This small molecule binds to this protein.
Small molecule (SMILES): CNC(=O)N1N=C(c2ccc(N)c(Br)c2)c2cc3c(cc2C[C@H]1C)OCO3

Sequence of chain 1.C:
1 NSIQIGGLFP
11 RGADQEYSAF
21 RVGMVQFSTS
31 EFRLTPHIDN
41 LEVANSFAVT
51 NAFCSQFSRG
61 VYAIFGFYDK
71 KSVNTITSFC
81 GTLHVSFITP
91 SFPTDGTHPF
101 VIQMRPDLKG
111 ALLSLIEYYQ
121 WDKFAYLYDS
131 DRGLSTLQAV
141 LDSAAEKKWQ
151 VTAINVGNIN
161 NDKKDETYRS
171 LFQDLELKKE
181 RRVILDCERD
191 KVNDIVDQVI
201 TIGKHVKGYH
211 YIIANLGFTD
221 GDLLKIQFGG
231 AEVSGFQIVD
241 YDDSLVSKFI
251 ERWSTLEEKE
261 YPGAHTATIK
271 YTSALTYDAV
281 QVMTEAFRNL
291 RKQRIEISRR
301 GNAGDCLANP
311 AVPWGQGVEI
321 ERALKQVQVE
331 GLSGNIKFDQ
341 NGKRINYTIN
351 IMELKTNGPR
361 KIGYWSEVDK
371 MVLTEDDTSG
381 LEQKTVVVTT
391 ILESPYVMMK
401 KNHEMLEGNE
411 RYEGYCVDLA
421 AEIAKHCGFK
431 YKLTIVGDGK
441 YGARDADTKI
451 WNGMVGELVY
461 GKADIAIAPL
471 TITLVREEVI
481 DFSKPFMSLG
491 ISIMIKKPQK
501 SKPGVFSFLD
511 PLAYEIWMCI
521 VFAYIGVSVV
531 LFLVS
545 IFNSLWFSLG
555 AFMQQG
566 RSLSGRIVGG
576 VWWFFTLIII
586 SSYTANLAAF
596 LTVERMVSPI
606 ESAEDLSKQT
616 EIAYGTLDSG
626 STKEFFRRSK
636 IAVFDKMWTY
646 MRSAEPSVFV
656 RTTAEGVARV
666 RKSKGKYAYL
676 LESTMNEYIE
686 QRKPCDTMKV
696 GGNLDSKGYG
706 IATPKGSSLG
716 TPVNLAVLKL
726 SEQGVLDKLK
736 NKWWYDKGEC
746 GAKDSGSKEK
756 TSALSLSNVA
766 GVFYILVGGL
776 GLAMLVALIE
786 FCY

Binding-site contacts:
Ligand atom CAV contacts residue ASN763 of chain 1.C at 3.7 Å.
Ligand atom NBA contacts residue TYR588 of chain 1.C at 3.5 Å (h-bond).
Ligand atom CAO contacts residue PRO511 of chain 1.C at 4.1 Å (hydrophobic).
Ligand atom OAG contacts residue ASP510 of chain 1.C at 4.1 Å.
Ligand atom NAI contacts residue SER760 of chain 1.C at 3.8 Å.
Ligand atom OAQ contacts residue LEU592 of chain 1.C at 4.0 Å.
Ligand atom CAY contacts residue ASN763 of chain 1.C at 3.7 Å.
Ligand atom BR1 contacts residue LEU759 of chain 1.C at 4.1 Å.
Ligand atom BR1 contacts residue SER587 of chain 1.B at 3.2 Å.
Ligand atom CAF contacts residue ASP510 of chain 1.C at 4.1 Å.
Ligand atom CAU contacts residue ASN763 of chain 1.C at 3.4 Å.
Ligand atom OAG contacts residue PHE595 of chain 1.C at 3.2 Å.
Ligand atom CAR contacts residue PHE595 of chain 1.C at 3.2 Å (hydrophobic).
Ligand atom CAP contacts residue PRO511 of chain 1.C at 4.0 Å (hydrophobic).
Ligand atom CAX contacts residue ASN763 of chain 1.C at 3.3 Å.
Ligand atom NAI contacts residue ASN763 of chain 1.C at 3.3 Å.
Ligand atom CAR contacts residue PRO511 of chain 1.C at 3.4 Å (hydrophobic).
Ligand atom CAA contacts residue SER507 of chain 1.C at 3.5 Å.
Ligand atom CAT contacts residue SER507 of chain 1.C at 3.5 Å.
Ligand atom CAP contacts residue ASP510 of chain 1.C at 3.9 Å.
Ligand atom CAT contacts residue ASN763 of chain 1.C at 3.0 Å.
Ligand atom CAT contacts residue PHE508 of chain 1.C at 4.1 Å (hydrophobic).
Ligand atom CAH contacts residue ASN763 of chain 1.C at 4.0 Å.
Ligand atom NBA contacts residue ILE583 of chain 1.B at 3.8 Å.
Ligand atom NBA contacts residue ASN763 of chain 1.C at 4.2 Å.
Ligand atom NBA contacts residue SER587 of chain 1.B at 3.3 Å (h-bond).
Ligand atom NAL contacts residue ASN763 of chain 1.C at 3.3 Å (h-bond).
Ligand atom OAQ contacts residue PHE595 of chain 1.C at 3.9 Å.
Ligand atom CAH contacts residue SER762 of chain 1.C at 4.0 Å.
Ligand atom CAW contacts residue PHE508 of chain 1.C at 3.6 Å (hydrophobic).
Ligand atom CAO contacts residue LEU592 of chain 1.C at 3.9 Å (hydrophobic).
Ligand atom CAH contacts residue SER760 of chain 1.C at 3.1 Å.
Ligand atom BR1 contacts residue LEU592 of chain 1.C at 4.1 Å.
Ligand atom CAF contacts residue PHE595 of chain 1.C at 3.9 Å (hydrophobic).
Ligand atom CAW contacts residue ASN763 of chain 1.C at 3.0 Å.
Ligand atom CAP contacts residue LEU592 of chain 1.C at 4.1 Å (hydrophobic).
Ligand atom OAQ contacts residue ASP510 of chain 1.C at 3.4 Å.
Ligand atom CAX contacts residue TYR588 of chain 1.C at 4.2 Å (hydrophobic).
Ligand atom CAR contacts residue ASP510 of chain 1.C at 3.5 Å.
Ligand atom OAQ contacts residue PRO511 of chain 1.C at 3.0 Å (h-bond).

Sequence of chain 1.B:
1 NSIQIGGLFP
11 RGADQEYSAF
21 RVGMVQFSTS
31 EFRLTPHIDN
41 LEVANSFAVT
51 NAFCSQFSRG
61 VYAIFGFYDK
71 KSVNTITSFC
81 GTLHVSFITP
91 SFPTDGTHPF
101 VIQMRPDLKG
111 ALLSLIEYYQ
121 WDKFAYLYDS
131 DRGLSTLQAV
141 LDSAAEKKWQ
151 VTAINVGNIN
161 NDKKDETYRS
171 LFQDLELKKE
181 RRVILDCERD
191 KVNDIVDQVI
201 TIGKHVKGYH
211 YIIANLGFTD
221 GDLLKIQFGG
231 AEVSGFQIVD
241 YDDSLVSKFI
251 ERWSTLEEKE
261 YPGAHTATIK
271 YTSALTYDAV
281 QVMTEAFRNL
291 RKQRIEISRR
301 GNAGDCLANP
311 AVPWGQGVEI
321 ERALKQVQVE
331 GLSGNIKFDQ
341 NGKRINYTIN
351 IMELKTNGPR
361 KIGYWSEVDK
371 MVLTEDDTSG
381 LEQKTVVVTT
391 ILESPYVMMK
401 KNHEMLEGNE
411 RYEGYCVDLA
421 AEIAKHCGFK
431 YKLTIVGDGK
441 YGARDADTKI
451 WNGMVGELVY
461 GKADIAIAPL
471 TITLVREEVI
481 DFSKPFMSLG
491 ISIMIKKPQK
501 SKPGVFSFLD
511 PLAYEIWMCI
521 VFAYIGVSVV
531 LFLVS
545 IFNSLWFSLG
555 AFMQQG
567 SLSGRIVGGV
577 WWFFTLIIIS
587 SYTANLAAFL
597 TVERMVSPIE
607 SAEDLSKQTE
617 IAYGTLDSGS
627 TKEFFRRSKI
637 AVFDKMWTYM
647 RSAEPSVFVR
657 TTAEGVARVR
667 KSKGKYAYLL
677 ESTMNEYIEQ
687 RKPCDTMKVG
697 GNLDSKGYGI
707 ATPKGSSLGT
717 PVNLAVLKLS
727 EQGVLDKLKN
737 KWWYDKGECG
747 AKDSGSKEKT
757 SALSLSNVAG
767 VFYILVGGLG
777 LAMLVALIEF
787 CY